Sequence of chain 1.A:
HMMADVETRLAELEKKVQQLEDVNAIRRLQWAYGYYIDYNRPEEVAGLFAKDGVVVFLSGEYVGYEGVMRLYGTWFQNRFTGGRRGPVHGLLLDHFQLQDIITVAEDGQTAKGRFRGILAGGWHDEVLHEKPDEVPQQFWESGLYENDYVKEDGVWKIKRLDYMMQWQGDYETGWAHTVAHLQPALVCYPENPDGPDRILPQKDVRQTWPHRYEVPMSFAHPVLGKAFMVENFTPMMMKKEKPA

This protein binds this small molecule.
Small molecule (SMILES): COc1cc([C@@H](O)[C@@H](CO)c2ccc(O)c(OC)c2)ccc1O

Binding-site contacts:
Ligand atom O1 contacts residue TYR91 of chain 1.A at 3.1 Å (h-bond).
Ligand atom C5 contacts residue LJL1 of chain 1.F at 0.9 Å.
Ligand atom C15 contacts residue TYR182 of chain 1.A at 3.3 Å (hydrophobic).
Ligand atom C11 contacts residue HIS200 of chain 1.A at 3.3 Å.
Ligand atom C1 contacts residue LJL1 of chain 1.F at 0.4 Å.
Ligand atom C14 contacts residue LJL1 of chain 1.F at 0.5 Å.
Ligand atom O5 contacts residue LJL1 of chain 1.F at 0.3 Å (h-bond).
Ligand atom O4 contacts residue HIS200 of chain 1.A at 2.6 Å (h-bond).
Ligand atom O2 contacts residue PHE76 of chain 1.A at 3.1 Å.
Ligand atom C11 contacts residue LJL1 of chain 1.F at 0.1 Å.
Ligand atom O5 contacts residue ARG98 of chain 1.A at 3.0 Å (salt-bridge).
Ligand atom C10 contacts residue LJL1 of chain 1.F at 0.4 Å.
Ligand atom C13 contacts residue LJL1 of chain 1.F at 0.4 Å.
Ligand atom C15 contacts residue LJL1 of chain 1.F at 0.5 Å.
Ligand atom O2 contacts residue LJL1 of chain 1.F at 0.5 Å (h-bond).
Ligand atom C5 contacts residue PHE76 of chain 1.A at 3.3 Å (hydrophobic).
Ligand atom C7 contacts residue LJL1 of chain 1.F at 0.5 Å.
Ligand atom C17 contacts residue LJL1 of chain 1.F at 0.1 Å.
Ligand atom C9 contacts residue GLU160 of chain 1.A at 3.0 Å.
Ligand atom O6 contacts residue LJL1 of chain 1.F at 0.2 Å (h-bond).
Ligand atom C16 contacts residue LJL1 of chain 1.F at 0.3 Å.
Ligand atom C10 contacts residue HIS200 of chain 1.A at 3.2 Å.
Ligand atom O3 contacts residue HIS114 of chain 1.A at 3.0 Å (h-bond).
Ligand atom C2 contacts residue LJL1 of chain 1.F at 0.2 Å.
Ligand atom O3 contacts residue LJL1 of chain 1.F at 0.5 Å (h-bond).
Ligand atom O2 contacts residue GLU160 of chain 1.A at 2.6 Å (salt-bridge).
Ligand atom O6 contacts residue TYR52 of chain 1.A at 2.6 Å (h-bond).
Ligand atom C3 contacts residue LJL1 of chain 1.F at 0.5 Å.
Ligand atom C9 contacts residue LJL1 of chain 1.F at 0.6 Å.
Ligand atom O6 contacts residue TYR164 of chain 1.A at 2.5 Å (h-bond).
Ligand atom C8 contacts residue LJL1 of chain 1.F at 0.7 Å.
Ligand atom O4 contacts residue ARG98 of chain 1.A at 2.9 Å (salt-bridge).
Ligand atom C4 contacts residue TYR182 of chain 1.A at 3.3 Å (hydrophobic).
Ligand atom C1 contacts residue TYR91 of chain 1.A at 3.1 Å (hydrophobic).
Ligand atom C6 contacts residue LJL1 of chain 1.F at 1.1 Å.
Ligand atom C4 contacts residue LJL1 of chain 1.F at 0.6 Å.
Ligand atom O1 contacts residue TYR52 of chain 1.A at 2.7 Å (h-bond).
Ligand atom C12 contacts residue LJL1 of chain 1.F at 0.3 Å.
Ligand atom O1 contacts residue LJL1 of chain 1.F at 0.3 Å (h-bond).
Ligand atom O4 contacts residue LJL1 of chain 1.F at 0.2 Å (h-bond).